Sequence of chain 1.A:
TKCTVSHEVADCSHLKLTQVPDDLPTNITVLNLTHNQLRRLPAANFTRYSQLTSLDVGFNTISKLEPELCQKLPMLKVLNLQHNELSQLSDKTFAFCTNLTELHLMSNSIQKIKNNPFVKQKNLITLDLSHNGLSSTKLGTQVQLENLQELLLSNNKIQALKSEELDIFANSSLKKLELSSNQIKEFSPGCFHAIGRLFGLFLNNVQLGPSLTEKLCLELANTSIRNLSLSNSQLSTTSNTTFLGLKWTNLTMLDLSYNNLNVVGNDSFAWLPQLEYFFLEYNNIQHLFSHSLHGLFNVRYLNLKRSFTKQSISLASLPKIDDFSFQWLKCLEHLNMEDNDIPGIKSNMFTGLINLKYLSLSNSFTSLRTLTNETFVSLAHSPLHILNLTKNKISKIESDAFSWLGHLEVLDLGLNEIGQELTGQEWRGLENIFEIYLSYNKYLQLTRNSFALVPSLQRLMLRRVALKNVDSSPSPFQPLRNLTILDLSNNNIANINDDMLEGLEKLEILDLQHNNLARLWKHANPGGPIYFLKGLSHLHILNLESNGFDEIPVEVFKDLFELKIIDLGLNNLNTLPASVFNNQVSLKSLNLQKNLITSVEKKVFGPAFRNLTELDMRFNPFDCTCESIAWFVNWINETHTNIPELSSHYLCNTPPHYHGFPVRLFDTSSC

The small molecule below binds the protein below.
Small molecule (SMILES): CC(=O)N[C@H]1[C@H](O[C@H]2[C@H](O)[C@@H](NC(C)=O)CO[C@@H]2CO)O[C@H](CO)[C@@H](O)[C@@H]1O

Binding-site contacts:
Ligand atom N2 contacts residue ASN231 of chain 1.A at 2.9 Å (h-bond).
Ligand atom C7 contacts residue TYR281 of chain 1.A at 4.3 Å (hydrophobic).
Ligand atom C8 contacts residue ARG230 of chain 1.A at 4.3 Å.
Ligand atom C8 contacts residue TYR281 of chain 1.A at 4.1 Å (hydrophobic).
Ligand atom C6 contacts residue MET257 of chain 1.A at 3.8 Å (hydrophobic).
Ligand atom C7 contacts residue ASN231 of chain 1.A at 3.6 Å.
Ligand atom O6 contacts residue MET257 of chain 1.A at 4.1 Å.
Ligand atom C1 contacts residue ASN231 of chain 1.A at 1.4 Å.
Ligand atom O7 contacts residue ARG230 of chain 1.A at 3.5 Å (salt-bridge).
Ligand atom O7 contacts residue TYR281 of chain 1.A at 4.1 Å.
Ligand atom C5 contacts residue ASN231 of chain 1.A at 3.7 Å.
Ligand atom C7 contacts residue ARG230 of chain 1.A at 4.1 Å.
Ligand atom O5 contacts residue MET257 of chain 1.A at 3.8 Å.
Ligand atom C3 contacts residue ASN231 of chain 1.A at 3.8 Å.
Ligand atom O6 contacts residue TYR281 of chain 1.A at 3.4 Å.
Ligand atom C2 contacts residue ASN231 of chain 1.A at 2.4 Å.
Ligand atom O7 contacts residue ASN231 of chain 1.A at 3.6 Å (h-bond).
Ligand atom C5 contacts residue MET257 of chain 1.A at 4.4 Å (hydrophobic).
Ligand atom C4 contacts residue ASN231 of chain 1.A at 4.2 Å.
Ligand atom O5 contacts residue ASN231 of chain 1.A at 2.4 Å (h-bond).